The small molecule below binds the protein below.
Small molecule (SMILES): CC(=O)N[C@@H]1[C@@H](O)[C@H](O)[C@@H](CO)O[C@H]1O

Sequence of chain 1.C:
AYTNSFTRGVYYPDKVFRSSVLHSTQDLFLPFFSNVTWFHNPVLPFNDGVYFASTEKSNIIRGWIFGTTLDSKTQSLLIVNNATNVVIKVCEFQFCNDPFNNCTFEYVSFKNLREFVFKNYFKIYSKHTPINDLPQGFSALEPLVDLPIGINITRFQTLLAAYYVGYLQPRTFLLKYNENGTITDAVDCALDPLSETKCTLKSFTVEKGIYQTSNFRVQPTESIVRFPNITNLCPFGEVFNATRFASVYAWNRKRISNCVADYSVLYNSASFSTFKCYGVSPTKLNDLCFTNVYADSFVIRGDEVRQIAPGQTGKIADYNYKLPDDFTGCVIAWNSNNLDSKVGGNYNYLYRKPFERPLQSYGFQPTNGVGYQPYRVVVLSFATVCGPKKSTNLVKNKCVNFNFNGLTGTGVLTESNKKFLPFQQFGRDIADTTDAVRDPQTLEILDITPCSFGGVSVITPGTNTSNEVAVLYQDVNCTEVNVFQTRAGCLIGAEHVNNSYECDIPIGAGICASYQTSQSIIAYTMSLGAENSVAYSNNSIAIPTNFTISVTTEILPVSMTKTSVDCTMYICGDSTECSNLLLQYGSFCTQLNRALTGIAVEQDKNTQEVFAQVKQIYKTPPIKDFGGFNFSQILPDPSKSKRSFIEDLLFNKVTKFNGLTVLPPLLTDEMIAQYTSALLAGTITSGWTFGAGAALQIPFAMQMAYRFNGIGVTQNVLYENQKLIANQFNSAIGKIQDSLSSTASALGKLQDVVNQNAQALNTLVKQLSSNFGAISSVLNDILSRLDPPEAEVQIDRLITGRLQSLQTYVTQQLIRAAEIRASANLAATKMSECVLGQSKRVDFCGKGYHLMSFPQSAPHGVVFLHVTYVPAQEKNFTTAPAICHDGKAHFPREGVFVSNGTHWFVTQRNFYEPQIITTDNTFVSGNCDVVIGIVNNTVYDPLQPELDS

Binding-site contacts:
Ligand atom C5 contacts residue TYR2 of chain 1.C at 3.8 Å (hydrophobic).
Ligand atom C8 contacts residue ASN35 of chain 1.C at 4.3 Å.
Ligand atom C3 contacts residue ASN35 of chain 1.C at 3.8 Å.
Ligand atom C7 contacts residue ASN35 of chain 1.C at 3.4 Å.
Ligand atom C1 contacts residue ASN35 of chain 1.C at 1.4 Å.
Ligand atom O7 contacts residue ASN35 of chain 1.C at 3.6 Å (h-bond).
Ligand atom C1 contacts residue TYR2 of chain 1.C at 4.0 Å (hydrophobic).
Ligand atom C4 contacts residue ASN35 of chain 1.C at 4.2 Å.
Ligand atom C2 contacts residue ASN35 of chain 1.C at 2.5 Å.
Ligand atom O5 contacts residue TYR2 of chain 1.C at 3.4 Å.
Ligand atom C8 contacts residue PHE33 of chain 1.C at 4.4 Å (hydrophobic).
Ligand atom O5 contacts residue ASN35 of chain 1.C at 2.3 Å (h-bond).
Ligand atom C5 contacts residue ASN35 of chain 1.C at 3.7 Å.
Ligand atom N2 contacts residue ASN35 of chain 1.C at 2.9 Å (h-bond).
Ligand atom C6 contacts residue TYR2 of chain 1.C at 3.8 Å (hydrophobic).
Ligand atom O6 contacts residue TYR2 of chain 1.C at 4.5 Å.